Sequence of chain 1.D:
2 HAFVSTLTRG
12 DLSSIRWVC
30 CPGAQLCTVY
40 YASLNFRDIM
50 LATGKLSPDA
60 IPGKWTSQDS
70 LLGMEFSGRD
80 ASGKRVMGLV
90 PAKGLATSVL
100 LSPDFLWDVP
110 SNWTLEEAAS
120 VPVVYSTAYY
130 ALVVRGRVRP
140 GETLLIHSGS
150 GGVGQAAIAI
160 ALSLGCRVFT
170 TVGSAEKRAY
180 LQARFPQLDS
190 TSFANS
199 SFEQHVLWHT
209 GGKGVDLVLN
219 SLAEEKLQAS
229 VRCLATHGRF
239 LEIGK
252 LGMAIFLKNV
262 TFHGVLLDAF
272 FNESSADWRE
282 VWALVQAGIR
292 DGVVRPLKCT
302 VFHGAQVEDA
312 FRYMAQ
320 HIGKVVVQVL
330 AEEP

Binding-site contacts:
Ligand atom C12 contacts residue LEU252 of chain 1.C at 4.0 Å (hydrophobic).
Ligand atom C2 contacts residue PHE263 of chain 1.D at 3.3 Å (hydrophobic).
Ligand atom C3 contacts residue PHE263 of chain 1.C at 3.9 Å (hydrophobic).
Ligand atom CL14 contacts residue VAL261 of chain 1.D at 3.8 Å.
Ligand atom CL14 contacts residue PHE263 of chain 1.D at 3.8 Å.
Ligand atom C9 contacts residue PHE263 of chain 1.C at 3.8 Å (hydrophobic).
Ligand atom O17 contacts residue PHE263 of chain 1.D at 4.1 Å.
Ligand atom O7 contacts residue LEU252 of chain 1.C at 3.7 Å.
Ligand atom CL14 contacts residue LEU225 of chain 1.D at 4.1 Å.
Ligand atom C12 contacts residue PHE263 of chain 1.C at 3.7 Å (hydrophobic).
Ligand atom CL15 contacts residue PHE238 of chain 1.C at 3.6 Å.
Ligand atom C3 contacts residue ILE256 of chain 1.D at 4.1 Å (hydrophobic).
Ligand atom O17 contacts residue LEU225 of chain 1.D at 3.8 Å.
Ligand atom C6 contacts residue PHE263 of chain 1.D at 3.8 Å (hydrophobic).
Ligand atom CL16 contacts residue LEU225 of chain 1.C at 4.0 Å.
Ligand atom C10 contacts residue LEU225 of chain 1.C at 4.0 Å (hydrophobic).
Ligand atom C9 contacts residue LEU252 of chain 1.C at 4.1 Å (hydrophobic).
Ligand atom CL16 contacts residue LEU220 of chain 1.C at 4.2 Å.
Ligand atom C11 contacts residue PHE263 of chain 1.C at 3.5 Å (hydrophobic).
Ligand atom O17 contacts residue LEU252 of chain 1.C at 4.0 Å.
Ligand atom C13 contacts residue PHE263 of chain 1.D at 3.7 Å (hydrophobic).
Ligand atom C4 contacts residue PHE263 of chain 1.D at 4.1 Å (hydrophobic).
Ligand atom CL14 contacts residue ILE256 of chain 1.D at 3.6 Å.
Ligand atom C12 contacts residue ILE256 of chain 1.C at 4.0 Å (hydrophobic).
Ligand atom C13 contacts residue LEU252 of chain 1.C at 3.4 Å (hydrophobic).
Ligand atom CL15 contacts residue LEU225 of chain 1.C at 4.1 Å.
Ligand atom C2 contacts residue ILE256 of chain 1.D at 4.1 Å (hydrophobic).
Ligand atom C8 contacts residue LEU252 of chain 1.C at 3.5 Å (hydrophobic).
Ligand atom CL15 contacts residue VAL261 of chain 1.C at 3.7 Å.
Ligand atom C4 contacts residue PHE263 of chain 1.C at 3.8 Å (hydrophobic).
Ligand atom CL15 contacts residue PHE263 of chain 1.C at 4.0 Å.
Ligand atom C12 contacts residue PHE263 of chain 1.D at 3.8 Å (hydrophobic).
Ligand atom CL16 contacts residue PHE263 of chain 1.C at 4.1 Å.
Ligand atom C5 contacts residue PHE263 of chain 1.D at 4.2 Å (hydrophobic).
Ligand atom CL14 contacts residue PHE238 of chain 1.D at 3.4 Å.
Ligand atom C1 contacts residue PHE263 of chain 1.D at 3.3 Å (hydrophobic).
Ligand atom C10 contacts residue PHE263 of chain 1.C at 3.3 Å (hydrophobic).
Ligand atom CL15 contacts residue ILE256 of chain 1.C at 3.5 Å.
Ligand atom C3 contacts residue PHE263 of chain 1.D at 3.5 Å (hydrophobic).
Ligand atom C1 contacts residue LEU225 of chain 1.D at 3.8 Å (hydrophobic).

Sequence of chain 1.C:
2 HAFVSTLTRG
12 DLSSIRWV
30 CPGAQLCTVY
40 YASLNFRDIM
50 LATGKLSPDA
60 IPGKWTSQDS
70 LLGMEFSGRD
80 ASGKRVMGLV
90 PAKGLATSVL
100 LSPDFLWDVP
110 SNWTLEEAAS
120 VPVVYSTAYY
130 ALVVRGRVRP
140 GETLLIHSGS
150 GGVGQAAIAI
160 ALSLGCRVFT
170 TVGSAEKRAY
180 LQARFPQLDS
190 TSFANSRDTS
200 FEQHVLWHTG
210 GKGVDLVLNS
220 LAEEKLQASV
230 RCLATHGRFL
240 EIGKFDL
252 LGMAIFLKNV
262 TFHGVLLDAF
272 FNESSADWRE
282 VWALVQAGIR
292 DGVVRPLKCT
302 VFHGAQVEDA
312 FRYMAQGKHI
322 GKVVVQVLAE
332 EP

The small molecule below binds the protein below.
Small molecule (SMILES): Oc1cc(Cl)ccc1Oc1ccc(Cl)cc1Cl